Sequence of chain 1.A:
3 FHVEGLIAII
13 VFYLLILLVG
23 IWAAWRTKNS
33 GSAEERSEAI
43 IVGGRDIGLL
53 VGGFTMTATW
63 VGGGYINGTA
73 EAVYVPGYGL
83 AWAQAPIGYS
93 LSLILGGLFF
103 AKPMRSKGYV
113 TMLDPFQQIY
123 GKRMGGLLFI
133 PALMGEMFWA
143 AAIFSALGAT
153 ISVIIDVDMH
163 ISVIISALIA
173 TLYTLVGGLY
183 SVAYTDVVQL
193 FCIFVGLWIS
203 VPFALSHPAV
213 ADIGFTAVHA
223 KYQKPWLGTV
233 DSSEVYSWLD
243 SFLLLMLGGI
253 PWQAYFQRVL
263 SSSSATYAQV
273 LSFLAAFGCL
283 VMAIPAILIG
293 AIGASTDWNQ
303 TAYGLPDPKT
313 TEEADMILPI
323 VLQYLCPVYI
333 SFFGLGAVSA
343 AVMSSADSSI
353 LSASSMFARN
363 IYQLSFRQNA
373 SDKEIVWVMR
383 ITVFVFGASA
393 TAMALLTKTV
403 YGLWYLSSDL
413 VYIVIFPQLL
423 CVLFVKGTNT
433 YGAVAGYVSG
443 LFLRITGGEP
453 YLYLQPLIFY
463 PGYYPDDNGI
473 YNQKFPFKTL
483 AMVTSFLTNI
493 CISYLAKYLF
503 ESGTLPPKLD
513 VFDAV

Binding-site contacts:
Ligand atom C6 contacts residue ASN301 of chain 1.A at 4.4 Å.
Ligand atom C8 contacts residue ASN301 of chain 1.A at 3.8 Å.
Ligand atom C4 contacts residue ASN301 of chain 1.A at 4.2 Å.
Ligand atom N2 contacts residue ASN301 of chain 1.A at 2.9 Å (h-bond).
Ligand atom C2 contacts residue ASN301 of chain 1.A at 2.5 Å.
Ligand atom O5 contacts residue ASN301 of chain 1.A at 2.4 Å (h-bond).
Ligand atom C5 contacts residue ASN301 of chain 1.A at 3.7 Å.
Ligand atom C7 contacts residue ASN301 of chain 1.A at 3.5 Å.
Ligand atom O7 contacts residue ASN301 of chain 1.A at 4.4 Å.
Ligand atom C3 contacts residue ASN301 of chain 1.A at 3.8 Å.
Ligand atom C1 contacts residue ASN301 of chain 1.A at 1.4 Å.

A protein and the small-molecule ligand that binds it are described below.
Small molecule (SMILES): CC(=O)N[C@H]1[C@H](O[C@H]2[C@H](O)[C@@H](NC(C)=O)CO[C@@H]2CO)O[C@H](CO)[C@@H](O[C@@H]2O[C@H](CO)[C@@H](O)[C@H](O)[C@@H]2O)[C@@H]1O